A small-molecule ligand and the protein it binds are described below.
Small molecule (SMILES): CC(=O)N[C@@H]1[C@@H](O)[C@H](O)[C@@H](CO)O[C@H]1O

Binding-site contacts:
Ligand atom C7 contacts residue GLN577 of chain 1.A at 3.7 Å.
Ligand atom C8 contacts residue ASN328 of chain 1.A at 3.7 Å.
Ligand atom C1 contacts residue GLN577 of chain 1.A at 4.5 Å.
Ligand atom O7 contacts residue ASN328 of chain 1.A at 4.4 Å.
Ligand atom N2 contacts residue ASN328 of chain 1.A at 3.0 Å (h-bond).
Ligand atom C1 contacts residue ASN328 of chain 1.A at 1.5 Å.
Ligand atom C6 contacts residue ASN328 of chain 1.A at 4.3 Å.
Ligand atom O6 contacts residue ASN328 of chain 1.A at 3.6 Å (h-bond).
Ligand atom C7 contacts residue ASN328 of chain 1.A at 3.5 Å.
Ligand atom O7 contacts residue GLN577 of chain 1.A at 3.0 Å (h-bond).
Ligand atom C3 contacts residue ASN328 of chain 1.A at 3.9 Å.
Ligand atom C2 contacts residue ASN328 of chain 1.A at 2.6 Å.
Ligand atom O5 contacts residue ASN328 of chain 1.A at 2.4 Å (h-bond).
Ligand atom C4 contacts residue ASN328 of chain 1.A at 4.3 Å.
Ligand atom C5 contacts residue ASN328 of chain 1.A at 3.7 Å.
Ligand atom N2 contacts residue GLN577 of chain 1.A at 3.6 Å.

Sequence of chain 1.A:
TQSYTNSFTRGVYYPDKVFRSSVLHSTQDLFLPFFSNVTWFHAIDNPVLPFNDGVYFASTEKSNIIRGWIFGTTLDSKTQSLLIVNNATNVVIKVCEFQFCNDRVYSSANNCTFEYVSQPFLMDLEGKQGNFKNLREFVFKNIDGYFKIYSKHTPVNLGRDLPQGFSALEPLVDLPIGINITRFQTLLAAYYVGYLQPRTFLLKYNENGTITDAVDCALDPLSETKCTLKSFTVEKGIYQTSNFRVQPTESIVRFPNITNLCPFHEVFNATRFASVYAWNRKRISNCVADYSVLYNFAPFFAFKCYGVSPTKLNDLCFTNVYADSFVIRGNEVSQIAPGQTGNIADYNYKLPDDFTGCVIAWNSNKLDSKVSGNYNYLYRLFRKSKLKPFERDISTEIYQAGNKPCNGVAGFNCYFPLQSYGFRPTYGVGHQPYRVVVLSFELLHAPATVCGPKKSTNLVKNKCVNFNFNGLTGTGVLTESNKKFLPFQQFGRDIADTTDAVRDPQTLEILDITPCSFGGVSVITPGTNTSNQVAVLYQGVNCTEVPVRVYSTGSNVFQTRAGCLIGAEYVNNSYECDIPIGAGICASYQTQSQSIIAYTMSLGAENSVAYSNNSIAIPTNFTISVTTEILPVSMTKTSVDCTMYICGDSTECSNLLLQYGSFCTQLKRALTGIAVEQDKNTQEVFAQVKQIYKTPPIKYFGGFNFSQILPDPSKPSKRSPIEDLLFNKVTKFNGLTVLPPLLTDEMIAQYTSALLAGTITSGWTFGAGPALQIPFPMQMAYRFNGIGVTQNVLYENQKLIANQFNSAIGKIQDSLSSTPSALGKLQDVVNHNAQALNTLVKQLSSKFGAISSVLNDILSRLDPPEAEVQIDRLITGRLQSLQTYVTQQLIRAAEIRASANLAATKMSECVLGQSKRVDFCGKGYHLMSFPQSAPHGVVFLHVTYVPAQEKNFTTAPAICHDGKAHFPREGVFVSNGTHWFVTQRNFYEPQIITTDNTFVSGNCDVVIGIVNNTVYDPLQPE